Sequence of chain 1.B:
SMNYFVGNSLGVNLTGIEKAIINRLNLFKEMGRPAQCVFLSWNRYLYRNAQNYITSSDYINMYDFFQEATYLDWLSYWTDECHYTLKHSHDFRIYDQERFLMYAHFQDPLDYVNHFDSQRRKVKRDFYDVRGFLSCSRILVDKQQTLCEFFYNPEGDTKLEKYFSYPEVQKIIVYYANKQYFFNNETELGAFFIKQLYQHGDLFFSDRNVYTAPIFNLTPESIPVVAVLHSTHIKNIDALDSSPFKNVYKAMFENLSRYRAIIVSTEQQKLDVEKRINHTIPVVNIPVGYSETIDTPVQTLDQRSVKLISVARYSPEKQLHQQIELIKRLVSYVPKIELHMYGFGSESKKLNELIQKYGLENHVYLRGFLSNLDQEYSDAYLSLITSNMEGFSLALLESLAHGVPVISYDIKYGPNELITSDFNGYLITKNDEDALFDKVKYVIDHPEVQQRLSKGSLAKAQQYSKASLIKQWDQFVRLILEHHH

Binding-site contacts:
Ligand atom C contacts residue LYS135 of chain 1.B at 3.9 Å.
Ligand atom CG contacts residue ARG102 of chain 1.B at 4.4 Å.
Ligand atom OD2 contacts residue ARG102 of chain 1.B at 3.5 Å (salt-bridge).
Ligand atom N contacts residue GLN157 of chain 1.B at 3.8 Å.
Ligand atom CA contacts residue GLN157 of chain 1.B at 4.2 Å.
Ligand atom O contacts residue TYR112 of chain 1.B at 3.6 Å.
Ligand atom C contacts residue TYR112 of chain 1.B at 4.0 Å (hydrophobic).
Ligand atom O contacts residue LYS135 of chain 1.B at 3.5 Å (salt-bridge).

The protein below binds the small molecule below.
Small molecule (SMILES): N[C@@H](CO)C(=O)N[C@H](C=O)CC(=O)O